The protein below binds the small molecule below.
Small molecule (SMILES): CC(=O)N[C@@H]1[C@@H](O)[C@H](O)[C@@H](CO)O[C@H]1O

Binding-site contacts:
Ligand atom O5 contacts residue ASN193 of chain 1.A at 2.4 Å (h-bond).
Ligand atom C2 contacts residue THR195 of chain 1.A at 4.2 Å.
Ligand atom C2 contacts residue ASN193 of chain 1.A at 2.4 Å.
Ligand atom O7 contacts residue ASN193 of chain 1.A at 3.6 Å.
Ligand atom C3 contacts residue ASN193 of chain 1.A at 3.8 Å.
Ligand atom C1 contacts residue ASN193 of chain 1.A at 1.4 Å.
Ligand atom O5 contacts residue THR195 of chain 1.A at 3.6 Å.
Ligand atom C6 contacts residue GLN282 of chain 1.A at 3.9 Å.
Ligand atom N2 contacts residue ASN193 of chain 1.A at 2.9 Å (h-bond).
Ligand atom N2 contacts residue THR195 of chain 1.A at 4.3 Å.
Ligand atom O6 contacts residue GLU283 of chain 1.A at 3.4 Å (salt-bridge).
Ligand atom O5 contacts residue GLN282 of chain 1.A at 4.0 Å.
Ligand atom C7 contacts residue ASN193 of chain 1.A at 3.5 Å.
Ligand atom C5 contacts residue THR195 of chain 1.A at 3.6 Å.
Ligand atom O6 contacts residue GLN282 of chain 1.A at 3.3 Å.
Ligand atom C4 contacts residue ASN193 of chain 1.A at 4.3 Å.
Ligand atom C1 contacts residue THR195 of chain 1.A at 3.2 Å.
Ligand atom C5 contacts residue ASN193 of chain 1.A at 3.6 Å.
Ligand atom C6 contacts residue GLU283 of chain 1.A at 3.7 Å.

Sequence of chain 1.A:
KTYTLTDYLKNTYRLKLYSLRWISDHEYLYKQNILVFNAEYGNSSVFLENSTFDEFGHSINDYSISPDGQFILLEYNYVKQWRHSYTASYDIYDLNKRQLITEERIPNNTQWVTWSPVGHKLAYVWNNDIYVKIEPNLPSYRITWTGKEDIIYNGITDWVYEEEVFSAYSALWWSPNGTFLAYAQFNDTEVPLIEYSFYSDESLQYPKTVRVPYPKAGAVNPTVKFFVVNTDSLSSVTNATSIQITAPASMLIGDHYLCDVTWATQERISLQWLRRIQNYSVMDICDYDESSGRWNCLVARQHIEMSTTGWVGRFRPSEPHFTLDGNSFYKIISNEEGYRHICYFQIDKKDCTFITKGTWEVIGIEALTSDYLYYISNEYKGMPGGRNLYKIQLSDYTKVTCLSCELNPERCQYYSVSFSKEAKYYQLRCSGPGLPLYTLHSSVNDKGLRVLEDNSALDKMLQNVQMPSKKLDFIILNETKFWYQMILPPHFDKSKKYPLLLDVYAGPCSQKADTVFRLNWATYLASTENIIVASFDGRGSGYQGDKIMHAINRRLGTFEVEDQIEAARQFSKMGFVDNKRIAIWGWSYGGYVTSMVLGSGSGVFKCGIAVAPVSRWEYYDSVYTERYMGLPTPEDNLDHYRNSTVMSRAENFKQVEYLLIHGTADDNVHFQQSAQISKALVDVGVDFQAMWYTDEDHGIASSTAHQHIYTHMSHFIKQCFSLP